Binding-site contacts:
Ligand atom C14 contacts residue LEU100 of chain 1.A at 3.5 Å (hydrophobic).
Ligand atom O3 contacts residue GLN72 of chain 1.A at 3.1 Å (h-bond).
Ligand atom C16 contacts residue HEM1 of chain 1.B at 4.0 Å.
Ligand atom C8 contacts residue TYR76 of chain 1.A at 3.6 Å (hydrophobic).
Ligand atom C2 contacts residue HEM1 of chain 1.B at 3.1 Å.
Ligand atom N2 contacts residue LEU321 of chain 1.A at 3.9 Å.
Ligand atom C7 contacts residue TYR76 of chain 1.A at 3.9 Å (hydrophobic).
Ligand atom N2 contacts residue HIS259 of chain 1.A at 2.8 Å (h-bond).
Ligand atom O2 contacts residue HEM1 of chain 1.B at 3.3 Å.
Ligand atom O2 contacts residue GLN72 of chain 1.A at 3.8 Å.
Ligand atom C14 contacts residue SER252 of chain 1.A at 3.7 Å.
Ligand atom C5 contacts residue HIS259 of chain 1.A at 3.6 Å.
Ligand atom C15 contacts residue ALA256 of chain 1.A at 3.9 Å (hydrophobic).
Ligand atom C14 contacts residue HIS101 of chain 1.A at 3.8 Å.
Ligand atom C14 contacts residue PHE83 of chain 1.A at 4.0 Å (hydrophobic).
Ligand atom O3 contacts residue HEM1 of chain 1.B at 3.7 Å.
Ligand atom C3 contacts residue HEM1 of chain 1.B at 3.0 Å.
Ligand atom O4 contacts residue PHE255 of chain 1.A at 3.8 Å.
Ligand atom O4 contacts residue HIS259 of chain 1.A at 3.8 Å.
Ligand atom N1 contacts residue HEM1 of chain 1.B at 2.1 Å.
Ligand atom C1 contacts residue LEU321 of chain 1.A at 3.7 Å (hydrophobic).
Ligand atom N3 contacts residue GLN72 of chain 1.A at 3.9 Å.
Ligand atom O4 contacts residue PHE78 of chain 1.A at 3.6 Å.
Ligand atom S contacts residue HEM1 of chain 1.B at 4.0 Å.
Ligand atom C9 contacts residue TYR76 of chain 1.A at 3.5 Å (hydrophobic).
Ligand atom O3 contacts residue LYS97 of chain 1.A at 2.7 Å (salt-bridge).
Ligand atom C4 contacts residue ALA256 of chain 1.A at 3.2 Å (hydrophobic).
Ligand atom C15 contacts residue HIS101 of chain 1.A at 3.9 Å.
Ligand atom C5 contacts residue LEU321 of chain 1.A at 3.8 Å (hydrophobic).
Ligand atom C4 contacts residue LEU321 of chain 1.A at 3.8 Å (hydrophobic).
Ligand atom C4 contacts residue HIS259 of chain 1.A at 3.4 Å.
Ligand atom C3 contacts residue THR260 of chain 1.A at 3.6 Å.
Ligand atom C4 contacts residue THR260 of chain 1.A at 3.5 Å.
Ligand atom C12 contacts residue PHE83 of chain 1.A at 4.0 Å (hydrophobic).
Ligand atom C6 contacts residue HIS259 of chain 1.A at 3.7 Å.
Ligand atom S contacts residue GLN72 of chain 1.A at 3.7 Å.
Ligand atom C7 contacts residue PHE78 of chain 1.A at 4.0 Å (hydrophobic).
Ligand atom N1 contacts residue ALA256 of chain 1.A at 3.9 Å.
Ligand atom C3 contacts residue ALA256 of chain 1.A at 3.2 Å (hydrophobic).
Ligand atom N3 contacts residue TYR76 of chain 1.A at 3.7 Å.

A protein and the small-molecule ligand that binds it are described below.
Small molecule (SMILES): Cc1ccc(S(=O)(=O)NCCCOC(=O)Nc2ccncc2)cc1

Sequence of chain 1.A:
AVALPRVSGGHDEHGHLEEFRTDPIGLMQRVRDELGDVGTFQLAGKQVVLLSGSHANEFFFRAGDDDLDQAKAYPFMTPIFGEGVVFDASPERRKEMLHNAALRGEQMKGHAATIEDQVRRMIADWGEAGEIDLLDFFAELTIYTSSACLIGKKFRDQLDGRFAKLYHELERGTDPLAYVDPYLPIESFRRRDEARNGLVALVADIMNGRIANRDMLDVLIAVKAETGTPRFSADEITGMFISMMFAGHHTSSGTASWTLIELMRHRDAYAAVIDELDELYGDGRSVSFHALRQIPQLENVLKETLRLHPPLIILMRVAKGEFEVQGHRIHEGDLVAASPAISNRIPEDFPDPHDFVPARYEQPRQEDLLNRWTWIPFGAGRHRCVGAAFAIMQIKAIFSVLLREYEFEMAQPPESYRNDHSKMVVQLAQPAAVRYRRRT